Sequence of chain 1.A:
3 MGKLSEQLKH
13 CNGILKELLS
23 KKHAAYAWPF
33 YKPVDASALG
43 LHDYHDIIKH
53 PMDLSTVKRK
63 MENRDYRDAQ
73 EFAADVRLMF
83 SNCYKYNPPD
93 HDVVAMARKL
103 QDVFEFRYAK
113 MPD

Binding-site contacts:
Ligand atom C38 contacts residue VAL36 of chain 1.A at 4.0 Å (hydrophobic).
Ligand atom C05 contacts residue VAL95 of chain 1.A at 3.7 Å (hydrophobic).
Ligand atom C60 contacts residue LEU43 of chain 1.A at 3.5 Å (hydrophobic).
Ligand atom C20 contacts residue VAL95 of chain 1.A at 3.8 Å (hydrophobic).
Ligand atom C35 contacts residue TRP30 of chain 1.A at 4.1 Å (hydrophobic).
Ligand atom C38 contacts residue PRO31 of chain 1.A at 3.4 Å (hydrophobic).
Ligand atom C57 contacts residue TYR88 of chain 1.A at 3.4 Å (hydrophobic).
Ligand atom C33 contacts residue LEU41 of chain 1.A at 4.0 Å (hydrophobic).
Ligand atom C10 contacts residue VAL95 of chain 1.A at 3.9 Å (hydrophobic).
Ligand atom C26 contacts residue HIS93 of chain 1.A at 3.8 Å.
Ligand atom O06 contacts residue VAL95 of chain 1.A at 3.9 Å.
Ligand atom O30 contacts residue HIS93 of chain 1.A at 3.3 Å (h-bond).
Ligand atom C10 contacts residue HIS93 of chain 1.A at 4.0 Å.
Ligand atom C42 contacts residue TRP30 of chain 1.A at 3.7 Å (hydrophobic).
Ligand atom C52 contacts residue LEU41 of chain 1.A at 4.0 Å (hydrophobic).
Ligand atom O06 contacts residue ASN89 of chain 1.A at 3.1 Å (h-bond).
Ligand atom C01 contacts residue VAL36 of chain 1.A at 4.0 Å (hydrophobic).
Ligand atom C41 contacts residue TRP30 of chain 1.A at 3.7 Å (hydrophobic).
Ligand atom C20 contacts residue MET98 of chain 1.A at 3.8 Å (hydrophobic).
Ligand atom C22 contacts residue MET98 of chain 1.A at 4.1 Å (hydrophobic).
Ligand atom C55 contacts residue ASN89 of chain 1.A at 4.0 Å.
Ligand atom C22 contacts residue TRP30 of chain 1.A at 3.9 Å (hydrophobic).
Ligand atom C20 contacts residue PRO31 of chain 1.A at 4.0 Å (hydrophobic).
Ligand atom C55 contacts residue LEU43 of chain 1.A at 3.8 Å (hydrophobic).
Ligand atom O06 contacts residue CYS85 of chain 1.A at 3.7 Å.
Ligand atom C22 contacts residue ASP94 of chain 1.A at 4.0 Å.
Ligand atom C18 contacts residue TRP30 of chain 1.A at 3.9 Å (hydrophobic).
Ligand atom C10 contacts residue ASN89 of chain 1.A at 3.9 Å.
Ligand atom C17 contacts residue HIS93 of chain 1.A at 3.8 Å.
Ligand atom C18 contacts residue VAL95 of chain 1.A at 3.7 Å (hydrophobic).
Ligand atom C57 contacts residue ASN89 of chain 1.A at 3.5 Å.
Ligand atom C60 contacts residue TYR88 of chain 1.A at 3.6 Å (hydrophobic).
Ligand atom C08 contacts residue ASN89 of chain 1.A at 3.6 Å.
Ligand atom C60 contacts residue TYR46 of chain 1.A at 3.8 Å (hydrophobic).
Ligand atom C57 contacts residue LEU43 of chain 1.A at 3.5 Å (hydrophobic).
Ligand atom C36 contacts residue PRO31 of chain 1.A at 3.4 Å (hydrophobic).
Ligand atom C01 contacts residue PRO31 of chain 1.A at 3.6 Å (hydrophobic).
Ligand atom N07 contacts residue VAL95 of chain 1.A at 3.9 Å.
Ligand atom C60 contacts residue ASN89 of chain 1.A at 4.0 Å.
Ligand atom C20 contacts residue TRP30 of chain 1.A at 3.7 Å (hydrophobic).

The protein below binds the small molecule below.
Small molecule (SMILES): CC(=O)N1c2ccc(C3=CCNCC3)cc2N(Cc2ccccc2CO)C[C@@H]1C1CC1